This protein binds this small molecule.
Small molecule (SMILES): CC(=O)N[C@H]1[C@H](O[C@H]2[C@H](O)[C@@H](NC(C)=O)CO[C@@H]2CO)O[C@H](CO)[C@@H](O)[C@@H]1O

Binding-site contacts:
Ligand atom N2 contacts residue ASN12 of chain 9.J at 3.8 Å.
Ligand atom C7 contacts residue ASN12 of chain 9.J at 3.9 Å.
Ligand atom C2 contacts residue ASN12 of chain 9.J at 3.2 Å.
Ligand atom O7 contacts residue ASN12 of chain 9.J at 3.7 Å.
Ligand atom C5 contacts residue ASN12 of chain 9.J at 4.1 Å.
Ligand atom C1 contacts residue ASN12 of chain 9.J at 2.1 Å.
Ligand atom O5 contacts residue ASN12 of chain 9.J at 2.7 Å (h-bond).

Sequence of chain 9.J:
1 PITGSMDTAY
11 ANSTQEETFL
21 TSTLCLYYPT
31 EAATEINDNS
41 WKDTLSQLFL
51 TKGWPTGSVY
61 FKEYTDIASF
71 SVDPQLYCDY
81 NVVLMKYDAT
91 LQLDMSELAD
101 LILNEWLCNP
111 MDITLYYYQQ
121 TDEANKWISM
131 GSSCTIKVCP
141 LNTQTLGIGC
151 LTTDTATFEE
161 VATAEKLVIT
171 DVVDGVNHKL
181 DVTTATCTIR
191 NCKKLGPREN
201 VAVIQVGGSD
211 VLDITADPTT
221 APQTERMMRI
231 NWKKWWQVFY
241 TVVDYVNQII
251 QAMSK